A small-molecule ligand and the protein it binds are described below.
Small molecule (SMILES): CC(=O)N[C@H]1[C@H](O[C@H]2O[C@H](CO)[C@H](O)[C@H](O)[C@H]2O)[C@@H](NC(C)=O)CO[C@@H]1C

Sequence of chain 1.C:
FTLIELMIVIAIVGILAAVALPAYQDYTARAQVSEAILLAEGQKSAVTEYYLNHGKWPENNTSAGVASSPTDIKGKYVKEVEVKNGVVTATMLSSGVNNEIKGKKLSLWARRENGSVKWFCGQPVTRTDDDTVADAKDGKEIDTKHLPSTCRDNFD

Binding-site contacts:
Ligand atom N2 contacts residue SER63 of chain 1.C at 2.8 Å (h-bond).
Ligand atom C1 contacts residue ASN60 of chain 1.C at 4.0 Å.
Ligand atom O7 contacts residue SER63 of chain 1.C at 3.9 Å.
Ligand atom C6 contacts residue LYS56 of chain 1.C at 3.6 Å.
Ligand atom C5 contacts residue TYR50 of chain 1.C at 2.6 Å (hydrophobic).
Ligand atom C2 contacts residue SER63 of chain 1.C at 2.3 Å.
Ligand atom O5 contacts residue SER63 of chain 1.C at 2.3 Å (h-bond).
Ligand atom N2 contacts residue THR62 of chain 1.C at 4.2 Å.
Ligand atom C2 contacts residue ASN60 of chain 1.C at 4.4 Å.
Ligand atom O7 contacts residue ASN60 of chain 1.C at 4.0 Å.
Ligand atom N4 contacts residue TYR50 of chain 1.C at 4.1 Å.
Ligand atom C1 contacts residue TYR50 of chain 1.C at 4.2 Å (hydrophobic).
Ligand atom C6 contacts residue TYR50 of chain 1.C at 2.3 Å (hydrophobic).
Ligand atom C5 contacts residue SER63 of chain 1.C at 3.6 Å.
Ligand atom O10 contacts residue GLU59 of chain 1.C at 3.7 Å.
Ligand atom O7 contacts residue THR62 of chain 1.C at 3.8 Å.
Ligand atom C8 contacts residue THR62 of chain 1.C at 3.5 Å.
Ligand atom C7 contacts residue SER63 of chain 1.C at 3.5 Å.
Ligand atom C3 contacts residue SER63 of chain 1.C at 3.7 Å.
Ligand atom O5 contacts residue TYR50 of chain 1.C at 3.3 Å (h-bond).
Ligand atom C7 contacts residue THR62 of chain 1.C at 3.6 Å.
Ligand atom C1 contacts residue SER63 of chain 1.C at 1.4 Å.
Ligand atom C4 contacts residue SER63 of chain 1.C at 4.1 Å.
Ligand atom C4 contacts residue TYR50 of chain 1.C at 3.9 Å (hydrophobic).
Ligand atom O5 contacts residue GLU59 of chain 1.C at 4.4 Å.
Ligand atom O5 contacts residue ASN60 of chain 1.C at 4.4 Å.